The small molecule below binds the protein below.
Small molecule (SMILES): O[C@@H]1[C@@H](O)[C@H](O[C@@H]2[C@@H](O)[C@H](O[C@H]3[C@H](O)COC[C@@H]3F)OC[C@H]2O)OC[C@H]1O

Sequence of chain 1.A:
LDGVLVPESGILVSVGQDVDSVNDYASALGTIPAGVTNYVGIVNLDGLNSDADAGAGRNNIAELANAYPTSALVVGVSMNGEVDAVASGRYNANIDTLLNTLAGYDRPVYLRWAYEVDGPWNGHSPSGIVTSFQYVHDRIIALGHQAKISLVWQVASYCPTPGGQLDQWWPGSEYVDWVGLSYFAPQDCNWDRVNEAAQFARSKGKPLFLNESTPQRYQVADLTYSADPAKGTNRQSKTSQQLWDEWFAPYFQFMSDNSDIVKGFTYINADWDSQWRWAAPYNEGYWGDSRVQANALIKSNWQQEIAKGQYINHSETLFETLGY

Binding-site contacts:
Ligand atom C4 contacts residue GLU212 of chain 1.A at 3.4 Å.
Ligand atom C5 contacts residue GLN17 of chain 1.A at 3.5 Å.
Ligand atom C4 contacts residue ALA56 of chain 1.A at 3.5 Å (hydrophobic).
Ligand atom C5 contacts residue TRP287 of chain 1.A at 3.6 Å (hydrophobic).
Ligand atom C2 contacts residue BXF1 of chain 1.C at 3.7 Å.
Ligand atom C1 contacts residue GLU116 of chain 1.A at 3.4 Å.
Ligand atom C3 contacts residue ASN80 of chain 1.A at 3.5 Å.
Ligand atom C2 contacts residue TYR115 of chain 1.A at 3.6 Å (hydrophobic).
Ligand atom O3 contacts residue ASN80 of chain 1.A at 3.2 Å (h-bond).
Ligand atom O4 contacts residue ASN59 of chain 1.A at 3.7 Å.
Ligand atom O4 contacts residue GLN17 of chain 1.A at 3.0 Å (h-bond).
Ligand atom O4 contacts residue TYR39 of chain 1.A at 3.7 Å.
Ligand atom F contacts residue TYR115 of chain 1.A at 3.0 Å.
Ligand atom O4 contacts residue ASN80 of chain 1.A at 2.9 Å (h-bond).
Ligand atom C5 contacts residue GLU212 of chain 1.A at 2.8 Å.
Ligand atom C2 contacts residue ARG277 of chain 1.A at 3.6 Å.
Ligand atom F contacts residue GLU116 of chain 1.A at 3.5 Å.
Ligand atom O4 contacts residue GLY41 of chain 1.A at 3.3 Å.
Ligand atom O4 contacts residue ASP46 of chain 1.A at 2.7 Å (salt-bridge).
Ligand atom C4 contacts residue BXF1 of chain 1.C at 3.7 Å.
Ligand atom C5 contacts residue PHE184 of chain 1.A at 3.4 Å (hydrophobic).
Ligand atom C1 contacts residue TYR115 of chain 1.A at 3.5 Å (hydrophobic).
Ligand atom O5 contacts residue GLN17 of chain 1.A at 3.2 Å (h-bond).
Ligand atom C2 contacts residue GLU212 of chain 1.A at 2.4 Å.
Ligand atom O4 contacts residue TRP272 of chain 1.A at 3.3 Å.
Ligand atom C4 contacts residue ASP46 of chain 1.A at 3.3 Å.
Ligand atom C2 contacts residue GLU116 of chain 1.A at 3.5 Å.
Ligand atom O3 contacts residue BXF1 of chain 1.C at 3.4 Å (h-bond).
Ligand atom O5 contacts residue GLU212 of chain 1.A at 2.3 Å (salt-bridge).
Ligand atom O2 contacts residue ARG277 of chain 1.A at 3.2 Å (salt-bridge).
Ligand atom C1 contacts residue GLU212 of chain 1.A at 1.4 Å.
Ligand atom F contacts residue GLU212 of chain 1.A at 2.8 Å.
Ligand atom C5 contacts residue TYR39 of chain 1.A at 3.6 Å (hydrophobic).
Ligand atom O5 contacts residue TRP278 of chain 1.A at 3.8 Å.
Ligand atom C3 contacts residue GLU212 of chain 1.A at 3.0 Å.
Ligand atom O4 contacts residue TRP278 of chain 1.A at 3.3 Å.
Ligand atom O2 contacts residue TYR115 of chain 1.A at 2.6 Å (h-bond).
Ligand atom C3 contacts residue TYR115 of chain 1.A at 3.6 Å (hydrophobic).
Ligand atom O5 contacts residue PHE184 of chain 1.A at 3.1 Å.
Ligand atom O3 contacts residue ARG277 of chain 1.A at 3.2 Å (salt-bridge).